Binding-site contacts:
Ligand atom C5 contacts residue LEU84 of chain 2.B at 4.5 Å (hydrophobic).
Ligand atom O6 contacts residue LEU84 of chain 2.B at 2.9 Å.
Ligand atom C30 contacts residue ASN85 of chain 2.B at 4.1 Å.
Ligand atom C20 contacts residue ASN85 of chain 2.B at 4.2 Å.
Ligand atom O30 contacts residue LEU84 of chain 2.B at 3.2 Å (h-bond).
Ligand atom C6 contacts residue LEU84 of chain 2.B at 3.3 Å (hydrophobic).
Ligand atom O30 contacts residue ASN85 of chain 2.B at 2.9 Å.
Ligand atom O6 contacts residue ILE113 of chain 2.B at 4.3 Å.
Ligand atom O5 contacts residue MSE117 of chain 2.B at 4.2 Å.
Ligand atom C6 contacts residue ILE113 of chain 2.B at 4.1 Å (hydrophobic).
Ligand atom C61 contacts residue ASN90 of chain 2.B at 4.3 Å.
Ligand atom O20 contacts residue ASN85 of chain 2.B at 3.9 Å.
Ligand atom C30 contacts residue LEU84 of chain 2.B at 4.3 Å (hydrophobic).
Ligand atom C6 contacts residue MSE117 of chain 2.B at 4.3 Å.
Ligand atom O5 contacts residue LEU84 of chain 2.B at 4.3 Å.

This small molecule binds to this protein.
Small molecule (SMILES): OC[C@H]1O[C@H](O[C@H]2[C@H](O)[C@@H](O)[C@H](OCCC3CCCCC3)O[C@@H]2CO)[C@H](O)[C@@H](O)[C@@H]1O

Sequence of chain 2.B:
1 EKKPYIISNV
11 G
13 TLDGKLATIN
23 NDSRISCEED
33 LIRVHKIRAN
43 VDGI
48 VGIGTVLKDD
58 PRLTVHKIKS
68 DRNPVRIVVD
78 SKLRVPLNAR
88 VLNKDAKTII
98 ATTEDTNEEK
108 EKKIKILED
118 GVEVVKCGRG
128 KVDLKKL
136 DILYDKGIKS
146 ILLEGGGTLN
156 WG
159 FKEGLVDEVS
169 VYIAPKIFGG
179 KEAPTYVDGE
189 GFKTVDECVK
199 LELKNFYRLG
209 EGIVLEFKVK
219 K